This small molecule binds to this protein.
Small molecule (SMILES): Nc1ncnc2c1ncn2[C@H]1C[C@H](O)[C@@H](COP(=O)(O)O)O1

Binding-site contacts:
Ligand atom N6 contacts residue VAL418 of chain 1.I at 3.5 Å.
Ligand atom P contacts residue PRO630 of chain 1.I at 4.5 Å.
Ligand atom N6 contacts residue PRO419 of chain 1.I at 4.5 Å.
Ligand atom N1 contacts residue PRO630 of chain 1.I at 4.0 Å.
Ligand atom N1 contacts residue VAL418 of chain 1.I at 4.1 Å.
Ligand atom N6 contacts residue GLY638 of chain 1.I at 3.0 Å (h-bond).
Ligand atom N9 contacts residue PRO630 of chain 1.I at 4.0 Å.
Ligand atom C2' contacts residue HIS629 of chain 1.I at 4.5 Å.
Ligand atom C6 contacts residue VAL418 of chain 1.I at 4.0 Å (hydrophobic).
Ligand atom C1' contacts residue PRO630 of chain 1.I at 4.0 Å (hydrophobic).
Ligand atom C1' contacts residue HIS629 of chain 1.I at 3.8 Å.
Ligand atom C6 contacts residue PRO419 of chain 1.I at 4.1 Å (hydrophobic).
Ligand atom N7 contacts residue HIS629 of chain 1.I at 4.3 Å.
Ligand atom N6 contacts residue PHE637 of chain 1.I at 4.0 Å.
Ligand atom P contacts residue HIS627 of chain 1.I at 4.0 Å.
Ligand atom C5 contacts residue PRO630 of chain 1.I at 4.1 Å (hydrophobic).
Ligand atom N3 contacts residue PRO630 of chain 1.I at 3.3 Å.
Ligand atom C4 contacts residue PRO419 of chain 1.I at 4.4 Å (hydrophobic).
Ligand atom C6 contacts residue GLY638 of chain 1.I at 3.9 Å.
Ligand atom N1 contacts residue PRO419 of chain 1.I at 4.4 Å.
Ligand atom O4' contacts residue HIS629 of chain 1.I at 4.2 Å.
Ligand atom N7 contacts residue SER631 of chain 1.I at 3.3 Å.
Ligand atom O4' contacts residue PRO630 of chain 1.I at 3.4 Å.
Ligand atom C4 contacts residue PRO630 of chain 1.I at 3.6 Å (hydrophobic).
Ligand atom O1P contacts residue PRO630 of chain 1.I at 4.3 Å.
Ligand atom C4 contacts residue SER631 of chain 1.I at 4.4 Å.
Ligand atom C8 contacts residue SER631 of chain 1.I at 3.8 Å.
Ligand atom C6 contacts residue SER631 of chain 1.I at 4.3 Å.
Ligand atom N7 contacts residue PRO419 of chain 1.I at 4.0 Å.
Ligand atom C5 contacts residue PRO419 of chain 1.I at 4.0 Å (hydrophobic).
Ligand atom C2 contacts residue PRO630 of chain 1.I at 3.5 Å (hydrophobic).
Ligand atom N1 contacts residue GLY638 of chain 1.I at 3.5 Å (h-bond).
Ligand atom C5 contacts residue SER631 of chain 1.I at 3.9 Å.
Ligand atom O5' contacts residue PRO630 of chain 1.I at 3.9 Å.
Ligand atom C8 contacts residue PRO419 of chain 1.I at 4.4 Å (hydrophobic).
Ligand atom O1P contacts residue LYS640 of chain 1.I at 4.4 Å.
Ligand atom C6 contacts residue PRO630 of chain 1.I at 4.3 Å (hydrophobic).
Ligand atom N9 contacts residue HIS629 of chain 1.I at 4.3 Å.
Ligand atom C8 contacts residue HIS629 of chain 1.I at 3.6 Å.
Ligand atom N6 contacts residue SER631 of chain 1.I at 4.2 Å.

Sequence of chain 1.I:
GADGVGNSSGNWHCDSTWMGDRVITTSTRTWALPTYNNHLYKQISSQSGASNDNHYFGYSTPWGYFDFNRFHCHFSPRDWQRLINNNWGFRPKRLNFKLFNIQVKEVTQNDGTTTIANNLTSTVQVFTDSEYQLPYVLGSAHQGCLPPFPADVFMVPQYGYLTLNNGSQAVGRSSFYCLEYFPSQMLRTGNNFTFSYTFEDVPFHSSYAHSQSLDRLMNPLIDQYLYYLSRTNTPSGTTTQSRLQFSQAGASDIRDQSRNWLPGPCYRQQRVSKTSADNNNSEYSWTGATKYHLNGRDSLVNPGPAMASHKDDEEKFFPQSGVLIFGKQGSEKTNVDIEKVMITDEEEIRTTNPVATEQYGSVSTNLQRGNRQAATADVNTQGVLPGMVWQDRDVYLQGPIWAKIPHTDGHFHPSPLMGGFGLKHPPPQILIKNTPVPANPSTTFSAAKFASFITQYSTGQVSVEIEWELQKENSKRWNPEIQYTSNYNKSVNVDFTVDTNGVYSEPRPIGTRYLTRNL